Sequence of chain 1.C:
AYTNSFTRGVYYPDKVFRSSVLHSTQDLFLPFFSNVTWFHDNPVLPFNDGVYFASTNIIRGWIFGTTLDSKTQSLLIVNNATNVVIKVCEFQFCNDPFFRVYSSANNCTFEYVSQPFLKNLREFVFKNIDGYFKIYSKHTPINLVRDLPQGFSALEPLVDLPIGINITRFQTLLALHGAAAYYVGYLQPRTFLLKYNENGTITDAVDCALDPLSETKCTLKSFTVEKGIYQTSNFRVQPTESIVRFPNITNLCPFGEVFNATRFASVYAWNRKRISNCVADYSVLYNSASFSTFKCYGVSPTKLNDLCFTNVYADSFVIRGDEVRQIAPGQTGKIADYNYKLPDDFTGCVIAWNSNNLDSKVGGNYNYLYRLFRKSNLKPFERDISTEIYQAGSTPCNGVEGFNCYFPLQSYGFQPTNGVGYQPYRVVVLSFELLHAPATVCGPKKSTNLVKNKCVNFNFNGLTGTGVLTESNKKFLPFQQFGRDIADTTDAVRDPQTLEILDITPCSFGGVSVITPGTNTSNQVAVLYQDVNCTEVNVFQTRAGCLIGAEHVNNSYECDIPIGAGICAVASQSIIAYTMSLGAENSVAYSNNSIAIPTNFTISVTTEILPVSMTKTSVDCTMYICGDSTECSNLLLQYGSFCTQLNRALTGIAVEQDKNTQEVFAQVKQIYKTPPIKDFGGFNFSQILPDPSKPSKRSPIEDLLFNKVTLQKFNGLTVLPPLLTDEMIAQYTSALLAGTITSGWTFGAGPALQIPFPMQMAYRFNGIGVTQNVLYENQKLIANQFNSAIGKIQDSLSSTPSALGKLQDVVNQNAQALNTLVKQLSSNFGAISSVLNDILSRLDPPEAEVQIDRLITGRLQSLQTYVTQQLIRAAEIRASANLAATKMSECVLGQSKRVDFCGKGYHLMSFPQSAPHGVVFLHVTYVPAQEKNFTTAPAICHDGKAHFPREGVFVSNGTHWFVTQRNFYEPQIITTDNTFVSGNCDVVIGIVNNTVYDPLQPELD

Binding-site contacts:
Ligand atom C4 contacts residue ASN789 of chain 1.C at 4.2 Å.
Ligand atom O5 contacts residue ASN789 of chain 1.C at 2.4 Å (h-bond).
Ligand atom O5 contacts residue SER791 of chain 1.C at 4.4 Å.
Ligand atom C3 contacts residue ASN789 of chain 1.C at 3.8 Å.
Ligand atom O6 contacts residue GLN792 of chain 1.C at 3.5 Å (h-bond).
Ligand atom C7 contacts residue ASN789 of chain 1.C at 3.2 Å.
Ligand atom C6 contacts residue GLN792 of chain 1.C at 3.8 Å.
Ligand atom N2 contacts residue ASN789 of chain 1.C at 2.9 Å (h-bond).
Ligand atom C5 contacts residue ASN789 of chain 1.C at 3.6 Å.
Ligand atom C1 contacts residue SER791 of chain 1.C at 4.0 Å.
Ligand atom C5 contacts residue SER791 of chain 1.C at 4.2 Å.
Ligand atom C2 contacts residue ASN789 of chain 1.C at 2.5 Å.
Ligand atom C1 contacts residue ASN789 of chain 1.C at 1.4 Å.
Ligand atom O7 contacts residue ASN789 of chain 1.C at 3.1 Å (h-bond).
Ligand atom C8 contacts residue ASN789 of chain 1.C at 4.0 Å.

A protein and the small-molecule ligand that binds it are described below.
Small molecule (SMILES): CC(=O)N[C@H]1[C@H](O[C@H]2[C@H](O)[C@@H](NC(C)=O)CO[C@@H]2CO)O[C@H](CO)[C@@H](O)[C@@H]1O